Sequence of chain 1.O:
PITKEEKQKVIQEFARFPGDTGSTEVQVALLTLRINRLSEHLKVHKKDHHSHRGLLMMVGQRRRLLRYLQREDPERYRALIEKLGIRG

Sequence of chain 1.F:
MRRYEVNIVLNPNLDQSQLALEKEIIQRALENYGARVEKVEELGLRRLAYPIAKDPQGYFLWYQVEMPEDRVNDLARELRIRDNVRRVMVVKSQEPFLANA

A small-molecule ligand and the protein it binds are described below.
Small molecule (SMILES): NC[C@@H]1O[C@H](O[C@H]2[C@@H](O)[C@H](O[C@@H]3[C@@H](O)[C@H](N)C[C@H](N)[C@H]3O[C@H]3O[C@H](CO)[C@@H](O)[C@H](O)[C@H]3N)O[C@@H]2CO)[C@H](N)[C@@H](O)[C@@H]1O

Binding-site contacts:
Ligand atom O34 contacts residue LYS92 of chain 1.F at 4.3 Å.
Ligand atom C61 contacts residue ARG35 of chain 1.O at 4.2 Å.